A small-molecule ligand and the protein it binds are described below.
Small molecule (SMILES): OC[C@H]1O[C@@](CO)(O[C@H]2O[C@H](CO)[C@@H](O)[C@H](O)[C@H]2O)[C@@H](O)[C@@H]1O

Sequence of chain 1.C:
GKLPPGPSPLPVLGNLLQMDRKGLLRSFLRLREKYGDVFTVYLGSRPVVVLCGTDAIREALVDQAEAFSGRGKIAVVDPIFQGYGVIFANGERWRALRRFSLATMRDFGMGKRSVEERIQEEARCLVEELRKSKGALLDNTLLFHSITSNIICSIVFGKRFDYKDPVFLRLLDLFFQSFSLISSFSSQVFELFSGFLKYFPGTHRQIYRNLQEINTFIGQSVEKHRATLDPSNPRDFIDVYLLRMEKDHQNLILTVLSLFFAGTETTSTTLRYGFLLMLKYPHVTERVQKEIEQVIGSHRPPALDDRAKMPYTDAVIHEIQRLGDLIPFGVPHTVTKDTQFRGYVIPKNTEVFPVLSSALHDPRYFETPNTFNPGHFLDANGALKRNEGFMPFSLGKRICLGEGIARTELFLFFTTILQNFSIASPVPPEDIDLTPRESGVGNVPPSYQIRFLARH

Binding-site contacts:
Ligand atom C2 contacts residue HIS335 of chain 1.C at 4.2 Å.
Ligand atom O6 contacts residue LEU401 of chain 1.C at 3.5 Å.
Ligand atom C5 contacts residue LEU401 of chain 1.C at 4.3 Å (hydrophobic).
Ligand atom O2 contacts residue ARG424 of chain 1.C at 4.3 Å.
Ligand atom O3 contacts residue HIS335 of chain 1.C at 3.6 Å (h-bond).
Ligand atom O5 contacts residue ARG424 of chain 1.C at 3.7 Å.
Ligand atom C4 contacts residue HIS335 of chain 1.C at 3.8 Å.
Ligand atom C6 contacts residue ARG424 of chain 1.C at 4.3 Å.
Ligand atom O2 contacts residue HIS335 of chain 1.C at 4.0 Å.
Ligand atom O4 contacts residue HIS335 of chain 1.C at 3.9 Å.
Ligand atom O6 contacts residue HIS335 of chain 1.C at 3.9 Å.
Ligand atom C4 contacts residue LEU401 of chain 1.C at 4.1 Å (hydrophobic).
Ligand atom O5 contacts residue ARG424 of chain 1.C at 3.6 Å (salt-bridge).
Ligand atom C6 contacts residue LEU401 of chain 1.C at 3.5 Å (hydrophobic).
Ligand atom O4 contacts residue LEU401 of chain 1.C at 3.1 Å.
Ligand atom C5 contacts residue ARG424 of chain 1.C at 4.1 Å.
Ligand atom C5 contacts residue HIS335 of chain 1.C at 4.0 Å.
Ligand atom C2 contacts residue ARG424 of chain 1.C at 4.3 Å.
Ligand atom C6 contacts residue ASP331 of chain 1.C at 3.4 Å.
Ligand atom O3 contacts residue ARG403 of chain 1.C at 4.1 Å.
Ligand atom O6 contacts residue ARG324 of chain 1.C at 4.1 Å.
Ligand atom O6 contacts residue ASP331 of chain 1.C at 2.2 Å (salt-bridge).
Ligand atom C3 contacts residue HIS335 of chain 1.C at 3.2 Å.
Ligand atom O2 contacts residue ARG424 of chain 1.C at 3.6 Å.
Ligand atom C1 contacts residue ARG424 of chain 1.C at 4.2 Å.
Ligand atom C6 contacts residue HIS335 of chain 1.C at 4.5 Å.